Sequence of chain 2.A:
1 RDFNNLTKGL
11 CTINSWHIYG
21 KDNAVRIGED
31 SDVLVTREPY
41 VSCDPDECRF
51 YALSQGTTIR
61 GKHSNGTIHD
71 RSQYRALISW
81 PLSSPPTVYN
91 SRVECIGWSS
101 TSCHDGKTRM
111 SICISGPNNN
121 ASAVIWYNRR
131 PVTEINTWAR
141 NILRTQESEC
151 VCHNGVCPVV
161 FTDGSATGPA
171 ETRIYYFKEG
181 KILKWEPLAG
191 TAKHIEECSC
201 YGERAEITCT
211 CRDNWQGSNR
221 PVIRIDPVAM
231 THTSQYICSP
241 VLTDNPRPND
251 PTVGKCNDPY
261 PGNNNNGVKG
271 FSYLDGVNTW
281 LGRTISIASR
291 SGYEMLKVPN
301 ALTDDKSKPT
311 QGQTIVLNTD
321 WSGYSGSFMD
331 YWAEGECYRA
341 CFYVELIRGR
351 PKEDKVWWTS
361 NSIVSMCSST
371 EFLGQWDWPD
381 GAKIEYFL

Binding-site contacts:
Ligand atom C3 contacts residue GLY312 of chain 2.A at 3.2 Å.
Ligand atom O4 contacts residue GLY312 of chain 2.A at 3.7 Å.
Ligand atom O5 contacts residue ASN120 of chain 3.A at 2.4 Å (h-bond).
Ligand atom O6 contacts residue ASP250 of chain 2.A at 2.5 Å (salt-bridge).
Ligand atom O5 contacts residue ARG283 of chain 2.A at 3.3 Å (salt-bridge).
Ligand atom O3 contacts residue GLN311 of chain 2.A at 3.3 Å.
Ligand atom N2 contacts residue ARG140 of chain 3.A at 3.6 Å.
Ligand atom C3 contacts residue GLU294 of chain 2.A at 3.3 Å.
Ligand atom C6 contacts residue LEU373 of chain 2.A at 3.4 Å (hydrophobic).
Ligand atom O4 contacts residue ILE287 of chain 2.A at 3.3 Å.
Ligand atom O3 contacts residue GLU294 of chain 2.A at 2.6 Å (salt-bridge).
Ligand atom O6 contacts residue GLN375 of chain 2.A at 3.2 Å.
Ligand atom O4 contacts residue ARG283 of chain 2.A at 3.6 Å.
Ligand atom O3 contacts residue ARG283 of chain 2.A at 3.0 Å (salt-bridge).
Ligand atom C2 contacts residue ASN120 of chain 3.A at 2.5 Å.
Ligand atom O5 contacts residue GLN375 of chain 2.A at 3.4 Å (h-bond).
Ligand atom O2 contacts residue LEU296 of chain 2.A at 3.4 Å.
Ligand atom O6 contacts residue LYS308 of chain 2.A at 2.8 Å (salt-bridge).
Ligand atom C1 contacts residue ARG140 of chain 3.A at 3.7 Å.
Ligand atom C6 contacts residue LYS308 of chain 2.A at 3.7 Å.
Ligand atom C5 contacts residue ASN120 of chain 3.A at 3.6 Å.
Ligand atom O3 contacts residue GLY312 of chain 2.A at 3.0 Å (h-bond).
Ligand atom N2 contacts residue ASN120 of chain 3.A at 2.9 Å (h-bond).
Ligand atom O5 contacts residue GLY312 of chain 2.A at 3.6 Å.
Ligand atom O2 contacts residue ASN249 of chain 2.A at 3.0 Å (h-bond).
Ligand atom O5 contacts residue ASP250 of chain 2.A at 3.5 Å (salt-bridge).
Ligand atom O4 contacts residue GLU294 of chain 2.A at 2.7 Å (salt-bridge).
Ligand atom C6 contacts residue ILE285 of chain 2.A at 3.5 Å (hydrophobic).
Ligand atom C4 contacts residue GLU294 of chain 2.A at 3.5 Å.
Ligand atom C6 contacts residue ASP250 of chain 2.A at 3.5 Å.
Ligand atom C6 contacts residue PRO309 of chain 2.A at 3.6 Å (hydrophobic).
Ligand atom O6 contacts residue ILE285 of chain 2.A at 2.8 Å (h-bond).
Ligand atom O3 contacts residue ASP250 of chain 2.A at 3.1 Å (salt-bridge).
Ligand atom C7 contacts residue ASN120 of chain 3.A at 3.5 Å.
Ligand atom O6 contacts residue THR310 of chain 2.A at 3.7 Å.
Ligand atom O5 contacts residue GLY374 of chain 2.A at 3.4 Å.
Ligand atom O3 contacts residue ASN249 of chain 2.A at 2.6 Å (h-bond).
Ligand atom C1 contacts residue ASN120 of chain 3.A at 1.4 Å.
Ligand atom O2 contacts residue GLY312 of chain 2.A at 3.2 Å.
Ligand atom O4 contacts residue ARG247 of chain 2.A at 3.1 Å (salt-bridge).

This protein binds this small molecule.
Small molecule (SMILES): CC(=O)N[C@H]1[C@H](O[C@H]2[C@H](O)[C@@H](NC(C)=O)CO[C@@H]2CO)O[C@H](CO)[C@@H](O[C@@H]2O[C@H](CO[C@H]3O[C@H](CO)[C@@H](O)[C@H](O[C@H]4O[C@H](CO)[C@@H](O)[C@H](O)[C@@H]4O)[C@@H]3O)[C@@H](O)[C@H](O[C@H]3O[C@H](CO)[C@@H](O)[C@H](O)[C@@H]3O[C@H]3O[C@H](CO)[C@@H](O)[C@H](O)[C@@H]3O[C@H]3O[C@H](CO)[C@@H](O)[C@H](O)[C@@H]3O)[C@@H]2O)[C@@H]1O

Sequence of chain 3.A:
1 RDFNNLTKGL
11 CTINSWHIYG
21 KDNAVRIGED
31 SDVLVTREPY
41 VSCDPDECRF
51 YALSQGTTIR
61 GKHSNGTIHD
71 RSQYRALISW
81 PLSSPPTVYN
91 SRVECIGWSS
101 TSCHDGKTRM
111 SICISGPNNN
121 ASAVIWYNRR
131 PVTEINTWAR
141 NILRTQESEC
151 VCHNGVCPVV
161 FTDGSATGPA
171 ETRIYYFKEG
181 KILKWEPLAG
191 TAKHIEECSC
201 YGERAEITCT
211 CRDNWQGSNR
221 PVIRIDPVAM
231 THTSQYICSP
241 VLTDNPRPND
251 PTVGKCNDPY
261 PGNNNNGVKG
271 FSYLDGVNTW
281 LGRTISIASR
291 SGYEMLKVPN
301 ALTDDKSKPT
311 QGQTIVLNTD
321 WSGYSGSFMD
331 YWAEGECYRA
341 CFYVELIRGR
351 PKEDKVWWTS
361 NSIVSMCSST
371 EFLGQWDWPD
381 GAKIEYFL